A protein and the small-molecule ligand that binds it are described below.
Small molecule (SMILES): Cc1cc(CCCCCCCOc2ccc(C3=N[C@@H](C)CO3)cc2)on1

Binding-site contacts:
Ligand atom C3C contacts residue TYR128 of chain 18.A at 3.9 Å (hydrophobic).
Ligand atom C7C contacts residue TYR197 of chain 18.A at 3.8 Å (hydrophobic).
Ligand atom C3 contacts residue PHE186 of chain 18.A at 3.8 Å (hydrophobic).
Ligand atom O1B contacts residue MET221 of chain 18.A at 3.4 Å.
Ligand atom C5 contacts residue TYR152 of chain 18.A at 3.8 Å (hydrophobic).
Ligand atom C3C contacts residue VAL188 of chain 18.A at 3.3 Å (hydrophobic).
Ligand atom O1 contacts residue PHE186 of chain 18.A at 3.5 Å.
Ligand atom C5 contacts residue PHE186 of chain 18.A at 3.5 Å (hydrophobic).
Ligand atom C3 contacts residue PRO174 of chain 18.A at 3.8 Å (hydrophobic).
Ligand atom C31 contacts residue ALA150 of chain 18.A at 3.5 Å (hydrophobic).
Ligand atom C5C contacts residue TYR128 of chain 18.A at 3.5 Å (hydrophobic).
Ligand atom C6C contacts residue MET221 of chain 18.A at 3.7 Å (hydrophobic).
Ligand atom C4C contacts residue ILE104 of chain 18.A at 3.7 Å (hydrophobic).
Ligand atom C6C contacts residue VAL191 of chain 18.A at 3.2 Å (hydrophobic).
Ligand atom O1 contacts residue TYR152 of chain 18.A at 3.9 Å.
Ligand atom C5B contacts residue TYR197 of chain 18.A at 3.7 Å (hydrophobic).
Ligand atom C3B contacts residue MET221 of chain 18.A at 4.0 Å (hydrophobic).
Ligand atom C2C contacts residue VAL188 of chain 18.A at 3.2 Å (hydrophobic).
Ligand atom C4 contacts residue MET224 of chain 18.A at 3.8 Å (hydrophobic).
Ligand atom N2 contacts residue ALA24 of chain 18.C at 3.4 Å.
Ligand atom C5B contacts residue LEU106 of chain 18.A at 3.7 Å (hydrophobic).
Ligand atom N2 contacts residue PRO174 of chain 18.A at 3.9 Å.
Ligand atom C31 contacts residue SER175 of chain 18.A at 3.6 Å.
Ligand atom C7C contacts residue TYR128 of chain 18.A at 3.6 Å (hydrophobic).
Ligand atom O1 contacts residue ALA24 of chain 18.C at 3.6 Å.
Ligand atom C1C contacts residue TYR152 of chain 18.A at 4.0 Å (hydrophobic).
Ligand atom C31 contacts residue PRO174 of chain 18.A at 3.4 Å (hydrophobic).
Ligand atom C4 contacts residue TYR152 of chain 18.A at 3.9 Å (hydrophobic).
Ligand atom O1B contacts residue TYR128 of chain 18.A at 3.9 Å.
Ligand atom C1B contacts residue MET221 of chain 18.A at 4.0 Å (hydrophobic).
Ligand atom C31 contacts residue VAL176 of chain 18.A at 3.3 Å (hydrophobic).
Ligand atom O1 contacts residue VAL188 of chain 18.A at 3.8 Å.
Ligand atom C2B contacts residue MET221 of chain 18.A at 3.6 Å (hydrophobic).
Ligand atom C4 contacts residue PHE186 of chain 18.A at 3.6 Å (hydrophobic).
Ligand atom O1B contacts residue ILE104 of chain 18.A at 3.8 Å.
Ligand atom C6B contacts residue TYR197 of chain 18.A at 3.6 Å (hydrophobic).
Ligand atom N2 contacts residue PHE186 of chain 18.A at 3.7 Å.
Ligand atom CM1 contacts residue SER107 of chain 18.A at 3.6 Å.
Ligand atom C5C contacts residue ILE104 of chain 18.A at 3.5 Å (hydrophobic).
Ligand atom C4C contacts residue TYR152 of chain 18.A at 3.8 Å (hydrophobic).

Sequence of chain 18.A:
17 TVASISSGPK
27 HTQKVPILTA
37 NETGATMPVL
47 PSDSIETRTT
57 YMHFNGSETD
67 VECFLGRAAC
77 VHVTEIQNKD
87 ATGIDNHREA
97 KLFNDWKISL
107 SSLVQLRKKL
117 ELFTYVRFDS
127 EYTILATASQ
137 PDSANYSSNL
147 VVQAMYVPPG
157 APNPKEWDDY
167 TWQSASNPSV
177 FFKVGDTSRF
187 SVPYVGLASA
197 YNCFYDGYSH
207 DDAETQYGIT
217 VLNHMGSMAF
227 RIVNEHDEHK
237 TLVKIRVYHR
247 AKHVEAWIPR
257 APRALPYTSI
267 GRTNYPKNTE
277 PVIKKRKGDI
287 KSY

Sequence of chain 18.C:
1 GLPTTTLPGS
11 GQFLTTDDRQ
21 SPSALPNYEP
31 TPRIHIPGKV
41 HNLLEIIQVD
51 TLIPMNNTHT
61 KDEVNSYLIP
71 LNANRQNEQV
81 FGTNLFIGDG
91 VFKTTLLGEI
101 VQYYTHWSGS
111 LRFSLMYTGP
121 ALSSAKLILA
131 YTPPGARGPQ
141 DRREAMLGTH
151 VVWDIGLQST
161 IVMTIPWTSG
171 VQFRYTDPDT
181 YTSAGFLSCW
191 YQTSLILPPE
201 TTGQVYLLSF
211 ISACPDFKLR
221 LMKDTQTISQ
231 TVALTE